Binding-site contacts:
Ligand atom N contacts residue VAL51 of chain 2.A at 3.5 Å.
Ligand atom O contacts residue LEU234 of chain 2.A at 3.6 Å.
Ligand atom NE2 contacts residue CSO43 of chain 2.A at 3.5 Å (h-bond).
Ligand atom O contacts residue VAL183 of chain 2.A at 3.4 Å.
Ligand atom NH2 contacts residue LEU48 of chain 2.A at 3.7 Å.
Ligand atom O contacts residue SER50 of chain 2.A at 2.9 Å (h-bond).
Ligand atom P contacts residue ARG61 of chain 2.A at 3.6 Å.
Ligand atom O3P contacts residue ARG61 of chain 2.A at 2.8 Å (salt-bridge).
Ligand atom O contacts residue ASN47 of chain 2.A at 3.2 Å (h-bond).
Ligand atom N contacts residue ASN180 of chain 2.A at 2.9 Å (h-bond).
Ligand atom CB contacts residue ASN180 of chain 2.A at 3.4 Å.
Ligand atom O2P contacts residue ARG134 of chain 2.A at 2.8 Å (salt-bridge).
Ligand atom CA contacts residue ASN180 of chain 2.A at 3.5 Å.
Ligand atom CB contacts residue ASN180 of chain 2.A at 3.5 Å.
Ligand atom O1P contacts residue ARG134 of chain 2.A at 2.9 Å (salt-bridge).
Ligand atom O contacts residue LEU179 of chain 2.A at 3.6 Å.
Ligand atom NH2 contacts residue GLU19 of chain 2.A at 3.0 Å (salt-bridge).
Ligand atom CG contacts residue ASN47 of chain 2.A at 3.6 Å.
Ligand atom OG contacts residue ASN180 of chain 2.A at 3.5 Å (h-bond).
Ligand atom O2P contacts residue TYR135 of chain 2.A at 2.6 Å (h-bond).
Ligand atom OG contacts residue LYS127 of chain 2.A at 3.0 Å (salt-bridge).
Ligand atom C contacts residue LEU179 of chain 2.A at 3.6 Å (hydrophobic).
Ligand atom N contacts residue ASN231 of chain 2.A at 2.9 Å (h-bond).
Ligand atom CZ contacts residue GLU19 of chain 2.A at 3.7 Å.
Ligand atom NH1 contacts residue ARG65 of chain 2.A at 3.5 Å.
Ligand atom O contacts residue ASN231 of chain 2.A at 2.9 Å (h-bond).
Ligand atom CB contacts residue GLU187 of chain 2.A at 3.3 Å.
Ligand atom OD1 contacts residue TRP235 of chain 2.A at 2.9 Å (h-bond).
Ligand atom OE1 contacts residue PRO172 of chain 2.A at 3.5 Å.
Ligand atom ND2 contacts residue GLU187 of chain 2.A at 2.0 Å (salt-bridge).
Ligand atom NE2 contacts residue GLU120 of chain 2.A at 3.0 Å (salt-bridge).
Ligand atom O3P contacts residue LYS54 of chain 2.A at 3.5 Å (salt-bridge).
Ligand atom O contacts residue LYS54 of chain 2.A at 3.5 Å (salt-bridge).
Ligand atom NH1 contacts residue GLU19 of chain 2.A at 2.8 Å (salt-bridge).
Ligand atom O1P contacts residue ARG61 of chain 2.A at 3.0 Å (salt-bridge).
Ligand atom CB contacts residue ASN231 of chain 2.A at 3.6 Å.
Ligand atom CG contacts residue GLU187 of chain 2.A at 3.0 Å.
Ligand atom N contacts residue LEU179 of chain 2.A at 3.4 Å.
Ligand atom O contacts residue PRO172 of chain 2.A at 3.5 Å.
Ligand atom CZ contacts residue ARG65 of chain 2.A at 3.5 Å.

This protein binds this small molecule.
Small molecule (SMILES): CC(C)C[C@H](NC(=O)[C@H](CCCN=C(N)N)NC(=O)CNC(=O)[C@H](C)NC(=O)[C@H](CO)NC(=O)[C@H](COP(=O)(O)O)NC(=O)[C@H](C)NC(=O)[C@H](CC(N)=O)NC(=O)[C@H](CCCN=C(N)N)NC(=O)[C@H](C)N)C(=O)N[C@H](C=O)CCC(N)=O

Sequence of chain 2.A:
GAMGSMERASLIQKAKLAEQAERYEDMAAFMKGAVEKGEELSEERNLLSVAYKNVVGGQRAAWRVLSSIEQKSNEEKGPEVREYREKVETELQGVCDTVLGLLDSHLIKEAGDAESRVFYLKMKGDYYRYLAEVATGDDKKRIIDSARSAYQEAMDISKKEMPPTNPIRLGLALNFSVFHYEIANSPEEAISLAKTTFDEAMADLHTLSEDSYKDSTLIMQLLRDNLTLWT